Sequence of chain 23.E:
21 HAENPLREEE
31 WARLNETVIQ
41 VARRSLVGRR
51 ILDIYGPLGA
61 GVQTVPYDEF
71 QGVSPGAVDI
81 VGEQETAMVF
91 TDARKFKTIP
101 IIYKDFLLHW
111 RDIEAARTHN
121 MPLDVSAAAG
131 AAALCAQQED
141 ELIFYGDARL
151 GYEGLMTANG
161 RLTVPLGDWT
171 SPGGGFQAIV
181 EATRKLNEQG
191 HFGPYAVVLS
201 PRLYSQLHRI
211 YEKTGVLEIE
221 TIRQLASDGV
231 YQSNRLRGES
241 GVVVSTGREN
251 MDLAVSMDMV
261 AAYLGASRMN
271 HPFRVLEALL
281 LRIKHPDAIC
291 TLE

A protein and the small-molecule ligand that binds it are described below.
Small molecule (SMILES): CC(C)C[C@H](NC(=O)CN)C(=O)N[C@H](C(=O)N[C@H](C(=O)NCC(=O)N[C@@H](CO)C(=O)N[C@@H](CC(C)C)C(=O)N[C@@H](CCCN=C(N)N)C(=O)NCC=O)C(C)C)[C@@H](C)O

Binding-site contacts:
Ligand atom CG2 contacts residue MET259 of chain 23.E at 3.7 Å (hydrophobic).
Ligand atom N contacts residue ASP258 of chain 23.E at 3.2 Å (salt-bridge).
Ligand atom NE contacts residue ARG50 of chain 23.E at 3.1 Å (salt-bridge).
Ligand atom CB contacts residue ASP258 of chain 23.E at 3.5 Å.
Ligand atom C contacts residue ASP258 of chain 23.E at 3.7 Å.
Ligand atom C contacts residue ARG43 of chain 23.E at 3.7 Å.
Ligand atom N contacts residue PRO57 of chain 23.E at 3.5 Å.
Ligand atom CA contacts residue ASP258 of chain 23.E at 3.6 Å.
Ligand atom CG2 contacts residue ALA42 of chain 23.E at 3.8 Å (hydrophobic).
Ligand atom NH2 contacts residue ASP228 of chain 23.E at 2.7 Å (salt-bridge).
Ligand atom CD contacts residue ARG50 of chain 23.E at 3.3 Å.
Ligand atom O contacts residue ARG43 of chain 23.E at 2.8 Å (salt-bridge).
Ligand atom CZ contacts residue THR246 of chain 23.E at 3.3 Å.
Ligand atom O contacts residue ARG49 of chain 23.E at 3.1 Å (salt-bridge).
Ligand atom CB contacts residue ARG49 of chain 23.E at 3.7 Å.
Ligand atom OG1 contacts residue MET259 of chain 23.E at 2.6 Å (h-bond).
Ligand atom O contacts residue ARG43 of chain 23.E at 2.8 Å (salt-bridge).
Ligand atom CA contacts residue ASP258 of chain 23.E at 3.7 Å.
Ligand atom N contacts residue ASP258 of chain 23.E at 3.2 Å (salt-bridge).
Ligand atom C contacts residue ARG49 of chain 23.E at 3.6 Å.
Ligand atom CD2 contacts residue ASP258 of chain 23.E at 3.4 Å.
Ligand atom CA contacts residue ASP258 of chain 23.E at 3.7 Å.
Ligand atom N contacts residue ARG49 of chain 23.E at 3.5 Å (salt-bridge).
Ligand atom CD contacts residue LEU52 of chain 23.E at 3.3 Å (hydrophobic).
Ligand atom CG2 contacts residue ASP258 of chain 23.E at 3.5 Å.
Ligand atom O contacts residue ARG50 of chain 23.E at 3.4 Å.
Ligand atom N contacts residue ARG49 of chain 23.E at 3.7 Å.
Ligand atom CG contacts residue PRO57 of chain 23.E at 3.7 Å (hydrophobic).
Ligand atom NH1 contacts residue THR246 of chain 23.E at 3.2 Å (h-bond).
Ligand atom CD2 contacts residue ARG50 of chain 23.E at 3.6 Å.
Ligand atom CB contacts residue ARG49 of chain 23.E at 3.5 Å.
Ligand atom CB contacts residue ASP258 of chain 23.E at 3.7 Å.
Ligand atom CB contacts residue MET259 of chain 23.E at 3.6 Å (hydrophobic).
Ligand atom NH2 contacts residue THR246 of chain 23.E at 3.0 Å (h-bond).
Ligand atom OG1 contacts residue ASP258 of chain 23.E at 3.3 Å.
Ligand atom N contacts residue ARG49 of chain 23.E at 3.5 Å (salt-bridge).
Ligand atom CD2 contacts residue ARG43 of chain 23.E at 3.6 Å.
Ligand atom O contacts residue ILE39 of chain 23.E at 3.7 Å.
Ligand atom N contacts residue ASP258 of chain 23.E at 2.8 Å (salt-bridge).
Ligand atom NH1 contacts residue ASP53 of chain 23.E at 3.0 Å (salt-bridge).